The small molecule below binds the protein below.
Small molecule (SMILES): CC(=O)N[C@H]1[C@H](O[C@H]2[C@H](O)[C@@H](NC(C)=O)CO[C@@H]2CO[C@@H]2O[C@@H](C)[C@@H](O)[C@@H](O)[C@@H]2O)O[C@H](CO)[C@@H](O)[C@@H]1O

Binding-site contacts:
Ligand atom C3 contacts residue ASN95 of chain 1.A at 3.8 Å.
Ligand atom C5 contacts residue ASN95 of chain 1.A at 3.7 Å.
Ligand atom C6 contacts residue ALA71 of chain 1.A at 3.9 Å (hydrophobic).
Ligand atom C1 contacts residue ASN95 of chain 1.A at 1.4 Å.
Ligand atom O5 contacts residue ALA71 of chain 1.A at 3.5 Å (h-bond).
Ligand atom C6 contacts residue VAL51 of chain 1.A at 3.2 Å (hydrophobic).
Ligand atom C2 contacts residue ASN95 of chain 1.A at 2.5 Å.
Ligand atom O6 contacts residue ALA71 of chain 1.A at 4.4 Å.
Ligand atom C4 contacts residue ASN95 of chain 1.A at 4.2 Å.
Ligand atom O7 contacts residue ASN95 of chain 1.A at 4.1 Å.
Ligand atom C6 contacts residue PHE70 of chain 1.A at 4.2 Å (hydrophobic).
Ligand atom N2 contacts residue ASN95 of chain 1.A at 2.9 Å (h-bond).
Ligand atom C5 contacts residue VAL69 of chain 1.A at 3.9 Å (hydrophobic).
Ligand atom C8 contacts residue ARG52 of chain 1.A at 3.7 Å.
Ligand atom C6 contacts residue ALA50 of chain 1.A at 4.1 Å (hydrophobic).
Ligand atom C6 contacts residue VAL69 of chain 1.A at 4.4 Å (hydrophobic).
Ligand atom C5 contacts residue ARG49 of chain 1.A at 4.4 Å.
Ligand atom O5 contacts residue ASN95 of chain 1.A at 2.4 Å (h-bond).
Ligand atom O5 contacts residue PHE70 of chain 1.A at 4.2 Å.
Ligand atom C7 contacts residue VAL69 of chain 1.A at 4.1 Å (hydrophobic).
Ligand atom C1 contacts residue ALA71 of chain 1.A at 4.0 Å (hydrophobic).
Ligand atom C8 contacts residue ASN95 of chain 1.A at 4.2 Å.
Ligand atom C6 contacts residue ALA71 of chain 1.A at 4.0 Å (hydrophobic).
Ligand atom C6 contacts residue ARG52 of chain 1.A at 3.6 Å.
Ligand atom C7 contacts residue ASN95 of chain 1.A at 3.7 Å.
Ligand atom C5 contacts residue ALA71 of chain 1.A at 3.8 Å (hydrophobic).
Ligand atom C2 contacts residue ARG52 of chain 1.A at 4.4 Å.
Ligand atom C5 contacts residue PHE70 of chain 1.A at 4.3 Å (hydrophobic).
Ligand atom O4 contacts residue ARG49 of chain 1.A at 4.3 Å.
Ligand atom C5 contacts residue ALA71 of chain 1.A at 4.0 Å (hydrophobic).
Ligand atom C8 contacts residue VAL69 of chain 1.A at 3.5 Å (hydrophobic).
Ligand atom O7 contacts residue VAL69 of chain 1.A at 3.6 Å.
Ligand atom O4 contacts residue VAL69 of chain 1.A at 4.4 Å.
Ligand atom C5 contacts residue ARG52 of chain 1.A at 4.4 Å.
Ligand atom C4 contacts residue ARG49 of chain 1.A at 4.1 Å.
Ligand atom C1 contacts residue ARG52 of chain 1.A at 4.1 Å.
Ligand atom C6 contacts residue ARG49 of chain 1.A at 3.7 Å.
Ligand atom O5 contacts residue ARG52 of chain 1.A at 3.4 Å (salt-bridge).
Ligand atom O4 contacts residue ARG52 of chain 1.A at 4.1 Å.

Sequence of chain 1.A:
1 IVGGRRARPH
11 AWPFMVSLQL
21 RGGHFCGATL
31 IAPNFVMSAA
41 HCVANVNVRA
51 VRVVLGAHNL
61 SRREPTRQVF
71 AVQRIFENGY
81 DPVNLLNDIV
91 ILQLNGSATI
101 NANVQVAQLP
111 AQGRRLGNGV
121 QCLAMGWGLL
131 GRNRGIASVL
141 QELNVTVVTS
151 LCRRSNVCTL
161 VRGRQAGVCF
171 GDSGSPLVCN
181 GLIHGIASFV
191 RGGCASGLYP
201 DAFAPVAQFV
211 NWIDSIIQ